The small molecule below binds the protein below.
Small molecule (SMILES): CC(=O)N[C@@H]1[C@@H](O)[C@H](O)[C@@H](CO)O[C@H]1O

Binding-site contacts:
Ligand atom C5 contacts residue ASN241 of chain 1.A at 3.7 Å.
Ligand atom O7 contacts residue TRP384 of chain 1.A at 3.3 Å.
Ligand atom C1 contacts residue ASN241 of chain 1.A at 1.4 Å.
Ligand atom C3 contacts residue ASN241 of chain 1.A at 3.8 Å.
Ligand atom C4 contacts residue ASN241 of chain 1.A at 4.3 Å.
Ligand atom O5 contacts residue ASN241 of chain 1.A at 2.4 Å (h-bond).
Ligand atom C7 contacts residue ASN241 of chain 1.A at 3.1 Å.
Ligand atom O5 contacts residue ALA244 of chain 1.A at 3.6 Å.
Ligand atom C1 contacts residue ALA244 of chain 1.A at 4.1 Å (hydrophobic).
Ligand atom O5 contacts residue TRP384 of chain 1.A at 3.8 Å.
Ligand atom O6 contacts residue ASN241 of chain 1.A at 4.5 Å.
Ligand atom O6 contacts residue ALA244 of chain 1.A at 3.3 Å.
Ligand atom C8 contacts residue ILE240 of chain 1.A at 4.3 Å (hydrophobic).
Ligand atom C1 contacts residue TRP384 of chain 1.A at 4.2 Å (hydrophobic).
Ligand atom O6 contacts residue LYS388 of chain 1.A at 4.4 Å.
Ligand atom C7 contacts residue TRP384 of chain 1.A at 4.2 Å (hydrophobic).
Ligand atom C2 contacts residue ASN241 of chain 1.A at 2.4 Å.
Ligand atom C8 contacts residue ASN241 of chain 1.A at 4.1 Å.
Ligand atom C5 contacts residue TRP384 of chain 1.A at 4.4 Å (hydrophobic).
Ligand atom C2 contacts residue TRP384 of chain 1.A at 3.9 Å (hydrophobic).
Ligand atom O7 contacts residue ASN241 of chain 1.A at 3.3 Å (h-bond).
Ligand atom C4 contacts residue TRP384 of chain 1.A at 4.4 Å (hydrophobic).
Ligand atom C5 contacts residue THR243 of chain 1.A at 4.5 Å.
Ligand atom C1 contacts residue THR243 of chain 1.A at 4.4 Å.
Ligand atom N2 contacts residue ASN241 of chain 1.A at 2.7 Å (h-bond).

Sequence of chain 1.A:
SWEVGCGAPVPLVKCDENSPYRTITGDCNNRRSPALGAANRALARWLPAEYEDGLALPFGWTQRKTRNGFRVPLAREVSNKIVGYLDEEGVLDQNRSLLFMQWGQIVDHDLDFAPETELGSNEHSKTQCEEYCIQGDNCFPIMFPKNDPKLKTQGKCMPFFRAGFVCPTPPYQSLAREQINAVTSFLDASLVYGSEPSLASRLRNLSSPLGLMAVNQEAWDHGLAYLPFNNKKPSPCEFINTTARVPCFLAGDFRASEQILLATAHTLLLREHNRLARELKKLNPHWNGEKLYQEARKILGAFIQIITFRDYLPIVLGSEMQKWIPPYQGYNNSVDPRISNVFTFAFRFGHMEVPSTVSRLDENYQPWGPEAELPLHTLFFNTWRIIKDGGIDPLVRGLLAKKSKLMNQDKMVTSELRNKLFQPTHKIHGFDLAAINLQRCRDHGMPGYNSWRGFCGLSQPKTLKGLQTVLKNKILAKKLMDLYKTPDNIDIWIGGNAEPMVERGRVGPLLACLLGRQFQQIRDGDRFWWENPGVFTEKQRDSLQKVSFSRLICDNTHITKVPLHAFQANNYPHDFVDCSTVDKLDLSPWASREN